A small-molecule ligand and the protein it binds are described below.
Small molecule (SMILES): Cc1ncsc1-c1cc2c(cc1F)[C@@H](NC(=O)[C@@H]1C[C@@H](O)CN1C(=O)[C@@H](NC(=O)C1(F)CC1)C(C)(C)C)CCC2

Sequence of chain 1.C:
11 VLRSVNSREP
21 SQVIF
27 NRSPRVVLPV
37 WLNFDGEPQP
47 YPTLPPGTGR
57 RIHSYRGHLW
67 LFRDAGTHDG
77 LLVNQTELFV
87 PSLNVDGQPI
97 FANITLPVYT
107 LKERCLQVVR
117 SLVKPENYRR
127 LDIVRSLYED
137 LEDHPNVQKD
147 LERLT

Binding-site contacts:
Ligand atom N3 contacts residue HIS59 of chain 1.C at 3.0 Å (h-bond).
Ligand atom C17 contacts residue TYR47 of chain 1.C at 3.5 Å (hydrophobic).
Ligand atom C2 contacts residue TYR61 of chain 1.C at 3.5 Å (hydrophobic).
Ligand atom C9 contacts residue TRP37 of chain 1.C at 3.8 Å (hydrophobic).
Ligand atom C13 contacts residue HIS59 of chain 1.C at 3.7 Å.
Ligand atom O1 contacts residue TYR61 of chain 1.C at 3.5 Å.
Ligand atom O4 contacts residue TYR61 of chain 1.C at 3.7 Å.
Ligand atom N1 contacts residue TYR61 of chain 1.C at 3.7 Å.
Ligand atom C5 contacts residue TYR47 of chain 1.C at 3.7 Å (hydrophobic).
Ligand atom C8 contacts residue TYR61 of chain 1.C at 3.6 Å (hydrophobic).
Ligand atom N2 contacts residue TYR47 of chain 1.C at 3.8 Å.
Ligand atom C13 contacts residue TYR47 of chain 1.C at 3.6 Å (hydrophobic).
Ligand atom C22 contacts residue LEU50 of chain 1.C at 3.5 Å (hydrophobic).
Ligand atom C10 contacts residue SER60 of chain 1.C at 3.6 Å.
Ligand atom C19 contacts residue ILE58 of chain 1.C at 3.8 Å (hydrophobic).
Ligand atom O1 contacts residue HIS64 of chain 1.C at 2.8 Å (h-bond).
Ligand atom C11 contacts residue TRP66 of chain 1.C at 3.5 Å (hydrophobic).
Ligand atom C12 contacts residue HIS59 of chain 1.C at 3.5 Å.
Ligand atom O2 contacts residue TYR47 of chain 1.C at 3.0 Å (h-bond).
Ligand atom N4 contacts residue ARG56 of chain 1.C at 3.4 Å (salt-bridge).
Ligand atom O4 contacts residue PHE40 of chain 1.C at 3.5 Å.
Ligand atom C17 contacts residue ILE58 of chain 1.C at 3.8 Å (hydrophobic).
Ligand atom C22 contacts residue PRO48 of chain 1.C at 3.0 Å (hydrophobic).
Ligand atom C29 contacts residue ARG18 of chain 1.C at 3.6 Å.
Ligand atom C16 contacts residue TYR47 of chain 1.C at 3.4 Å (hydrophobic).
Ligand atom C29 contacts residue ASN16 of chain 1.C at 3.5 Å.
Ligand atom C1 contacts residue TYR61 of chain 1.C at 3.7 Å (hydrophobic).
Ligand atom F2 contacts residue TRP66 of chain 1.C at 3.6 Å.
Ligand atom C9 contacts residue TYR47 of chain 1.C at 3.6 Å (hydrophobic).
Ligand atom C28 contacts residue ASN16 of chain 1.C at 3.6 Å.
Ligand atom F2 contacts residue ILE58 of chain 1.C at 3.6 Å.
Ligand atom O1 contacts residue SER60 of chain 1.C at 2.8 Å (h-bond).
Ligand atom O3 contacts residue TYR61 of chain 1.C at 3.6 Å.
Ligand atom S1 contacts residue PRO48 of chain 1.C at 3.5 Å (h-bond).
Ligand atom C9 contacts residue HIS64 of chain 1.C at 3.7 Å.
Ligand atom C11 contacts residue TYR47 of chain 1.C at 3.5 Å (hydrophobic).
Ligand atom C10 contacts residue HIS64 of chain 1.C at 3.4 Å.
Ligand atom F2 contacts residue TYR47 of chain 1.C at 3.5 Å.
Ligand atom F1 contacts residue TYR61 of chain 1.C at 2.9 Å.
Ligand atom O4 contacts residue HIS64 of chain 1.C at 3.3 Å.